Binding-site contacts:
Ligand atom C2 contacts residue ASN2122 of chain 1.B at 2.5 Å.
Ligand atom C1 contacts residue ASN2122 of chain 1.B at 1.4 Å.
Ligand atom N2 contacts residue ASN2122 of chain 1.B at 2.7 Å (h-bond).
Ligand atom O5 contacts residue ASN2122 of chain 1.B at 2.3 Å (h-bond).
Ligand atom C8 contacts residue ASN2122 of chain 1.B at 3.5 Å.
Ligand atom O6 contacts residue SER2124 of chain 1.B at 4.1 Å.
Ligand atom O7 contacts residue ASN2122 of chain 1.B at 3.9 Å.
Ligand atom C5 contacts residue ASN2122 of chain 1.B at 3.6 Å.
Ligand atom C3 contacts residue ASN2122 of chain 1.B at 3.8 Å.
Ligand atom C4 contacts residue ASN2122 of chain 1.B at 4.2 Å.
Ligand atom C7 contacts residue ASN2122 of chain 1.B at 3.2 Å.

Sequence of chain 1.B:
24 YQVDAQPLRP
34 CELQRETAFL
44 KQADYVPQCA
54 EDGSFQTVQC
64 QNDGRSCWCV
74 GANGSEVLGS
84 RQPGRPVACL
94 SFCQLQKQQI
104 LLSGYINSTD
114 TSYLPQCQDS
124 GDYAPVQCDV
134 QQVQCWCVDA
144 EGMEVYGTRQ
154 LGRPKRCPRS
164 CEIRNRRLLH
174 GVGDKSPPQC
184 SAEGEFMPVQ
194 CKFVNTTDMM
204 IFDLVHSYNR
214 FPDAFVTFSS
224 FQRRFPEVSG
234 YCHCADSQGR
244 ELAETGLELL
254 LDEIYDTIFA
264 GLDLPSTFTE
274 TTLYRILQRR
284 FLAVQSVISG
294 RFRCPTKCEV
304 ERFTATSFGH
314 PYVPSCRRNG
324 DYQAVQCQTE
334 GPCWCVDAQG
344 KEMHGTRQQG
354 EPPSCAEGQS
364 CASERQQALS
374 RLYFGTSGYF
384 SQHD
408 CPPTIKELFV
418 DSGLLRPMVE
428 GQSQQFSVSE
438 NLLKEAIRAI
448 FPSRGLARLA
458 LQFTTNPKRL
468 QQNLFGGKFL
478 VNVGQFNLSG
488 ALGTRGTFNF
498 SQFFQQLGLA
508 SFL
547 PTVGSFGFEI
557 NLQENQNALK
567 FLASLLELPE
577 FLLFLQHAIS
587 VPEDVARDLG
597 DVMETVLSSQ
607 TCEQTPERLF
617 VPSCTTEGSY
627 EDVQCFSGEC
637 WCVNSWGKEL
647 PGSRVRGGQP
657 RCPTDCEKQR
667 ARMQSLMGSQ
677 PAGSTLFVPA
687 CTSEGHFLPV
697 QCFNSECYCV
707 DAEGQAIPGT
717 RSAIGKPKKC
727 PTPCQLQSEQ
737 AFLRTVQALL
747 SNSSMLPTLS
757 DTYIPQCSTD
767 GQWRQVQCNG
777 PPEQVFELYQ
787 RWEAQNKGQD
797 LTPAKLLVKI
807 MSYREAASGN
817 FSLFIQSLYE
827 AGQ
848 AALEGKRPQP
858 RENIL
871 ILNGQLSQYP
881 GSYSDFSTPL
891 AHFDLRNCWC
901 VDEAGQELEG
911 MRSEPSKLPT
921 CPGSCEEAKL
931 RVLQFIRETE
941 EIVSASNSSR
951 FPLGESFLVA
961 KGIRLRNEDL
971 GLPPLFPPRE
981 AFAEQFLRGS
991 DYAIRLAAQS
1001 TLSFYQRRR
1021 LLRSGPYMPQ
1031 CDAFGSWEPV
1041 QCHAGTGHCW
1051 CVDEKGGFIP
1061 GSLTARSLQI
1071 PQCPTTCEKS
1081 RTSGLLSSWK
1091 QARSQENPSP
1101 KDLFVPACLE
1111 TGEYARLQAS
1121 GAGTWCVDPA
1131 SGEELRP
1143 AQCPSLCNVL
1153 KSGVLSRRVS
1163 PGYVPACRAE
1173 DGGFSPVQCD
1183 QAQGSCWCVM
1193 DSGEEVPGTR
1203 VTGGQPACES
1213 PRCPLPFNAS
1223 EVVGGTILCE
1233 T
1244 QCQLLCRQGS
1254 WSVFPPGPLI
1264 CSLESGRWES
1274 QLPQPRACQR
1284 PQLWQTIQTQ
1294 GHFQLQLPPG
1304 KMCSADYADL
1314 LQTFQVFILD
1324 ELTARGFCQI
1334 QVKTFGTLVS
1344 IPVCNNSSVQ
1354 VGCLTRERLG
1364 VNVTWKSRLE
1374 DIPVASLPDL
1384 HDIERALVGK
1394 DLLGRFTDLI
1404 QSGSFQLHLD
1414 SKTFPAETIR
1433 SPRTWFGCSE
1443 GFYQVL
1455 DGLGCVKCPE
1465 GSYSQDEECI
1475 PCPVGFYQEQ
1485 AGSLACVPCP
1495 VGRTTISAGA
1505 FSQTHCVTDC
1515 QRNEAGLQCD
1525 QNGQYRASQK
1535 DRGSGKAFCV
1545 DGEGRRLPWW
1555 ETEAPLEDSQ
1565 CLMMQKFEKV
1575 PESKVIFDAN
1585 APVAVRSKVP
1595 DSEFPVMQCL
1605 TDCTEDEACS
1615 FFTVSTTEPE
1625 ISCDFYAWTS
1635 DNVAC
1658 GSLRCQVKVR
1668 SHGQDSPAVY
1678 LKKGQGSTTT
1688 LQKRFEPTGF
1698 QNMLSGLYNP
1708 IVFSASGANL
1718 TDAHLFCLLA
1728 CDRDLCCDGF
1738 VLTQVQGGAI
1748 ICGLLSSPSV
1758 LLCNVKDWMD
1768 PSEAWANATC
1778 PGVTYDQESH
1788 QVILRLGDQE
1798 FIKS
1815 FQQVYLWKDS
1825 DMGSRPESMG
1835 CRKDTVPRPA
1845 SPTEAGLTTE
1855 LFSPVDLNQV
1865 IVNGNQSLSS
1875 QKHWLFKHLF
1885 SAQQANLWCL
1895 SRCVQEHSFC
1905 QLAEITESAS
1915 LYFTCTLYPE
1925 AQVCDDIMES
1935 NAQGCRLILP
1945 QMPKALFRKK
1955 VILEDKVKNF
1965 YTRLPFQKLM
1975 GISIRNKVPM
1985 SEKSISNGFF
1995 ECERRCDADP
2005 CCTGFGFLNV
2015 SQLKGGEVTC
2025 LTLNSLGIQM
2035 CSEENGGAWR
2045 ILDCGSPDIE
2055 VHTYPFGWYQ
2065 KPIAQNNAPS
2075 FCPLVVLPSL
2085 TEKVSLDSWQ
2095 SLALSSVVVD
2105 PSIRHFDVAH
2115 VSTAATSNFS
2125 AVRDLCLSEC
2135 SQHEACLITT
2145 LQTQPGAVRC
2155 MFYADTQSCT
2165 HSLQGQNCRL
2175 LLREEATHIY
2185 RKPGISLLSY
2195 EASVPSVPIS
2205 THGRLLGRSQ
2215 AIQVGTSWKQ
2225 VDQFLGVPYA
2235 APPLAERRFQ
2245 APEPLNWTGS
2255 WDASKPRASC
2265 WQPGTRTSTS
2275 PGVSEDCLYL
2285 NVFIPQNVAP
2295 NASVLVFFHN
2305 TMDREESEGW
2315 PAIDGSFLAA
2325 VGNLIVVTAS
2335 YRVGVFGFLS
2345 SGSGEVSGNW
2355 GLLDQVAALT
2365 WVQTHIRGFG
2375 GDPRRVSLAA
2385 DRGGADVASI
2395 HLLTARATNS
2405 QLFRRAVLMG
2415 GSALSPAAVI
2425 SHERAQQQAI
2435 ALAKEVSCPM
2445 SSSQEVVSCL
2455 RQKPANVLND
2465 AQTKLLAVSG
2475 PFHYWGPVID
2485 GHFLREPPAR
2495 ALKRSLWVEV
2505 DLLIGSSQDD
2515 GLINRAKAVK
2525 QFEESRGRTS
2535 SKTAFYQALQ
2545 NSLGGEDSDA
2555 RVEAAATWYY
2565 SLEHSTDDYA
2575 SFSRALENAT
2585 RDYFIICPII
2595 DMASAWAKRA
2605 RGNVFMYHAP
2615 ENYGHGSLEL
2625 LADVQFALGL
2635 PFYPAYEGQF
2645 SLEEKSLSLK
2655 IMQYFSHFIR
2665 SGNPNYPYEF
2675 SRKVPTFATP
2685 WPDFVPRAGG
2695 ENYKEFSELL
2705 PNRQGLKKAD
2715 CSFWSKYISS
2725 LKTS

This small molecule binds to this protein.
Small molecule (SMILES): CC(=O)N[C@@H]1[C@@H](O)[C@H](O)[C@@H](CO)O[C@H]1O